Binding-site contacts:
Ligand atom N2 contacts residue ASN528 of chain 1.B at 2.9 Å (h-bond).
Ligand atom C8 contacts residue ASN528 of chain 1.B at 3.1 Å.
Ligand atom C8 contacts residue SER402 of chain 1.B at 3.1 Å.
Ligand atom N2 contacts residue SER402 of chain 1.B at 3.5 Å (h-bond).
Ligand atom O7 contacts residue SER402 of chain 1.B at 3.2 Å (h-bond).
Ligand atom O7 contacts residue ASN528 of chain 1.B at 4.2 Å.
Ligand atom C2 contacts residue ASN528 of chain 1.B at 3.2 Å.
Ligand atom O5 contacts residue ASN528 of chain 1.B at 4.0 Å.
Ligand atom O3 contacts residue SER402 of chain 1.B at 4.3 Å.
Ligand atom C8 contacts residue ASP525 of chain 1.B at 4.4 Å.
Ligand atom C7 contacts residue SER402 of chain 1.B at 3.0 Å.
Ligand atom C1 contacts residue ASN528 of chain 1.B at 2.7 Å.
Ligand atom O1 contacts residue ASN528 of chain 1.B at 2.8 Å (h-bond).
Ligand atom C7 contacts residue ASN528 of chain 1.B at 3.2 Å.
Ligand atom C8 contacts residue SER527 of chain 1.B at 4.1 Å.

Sequence of chain 1.B:
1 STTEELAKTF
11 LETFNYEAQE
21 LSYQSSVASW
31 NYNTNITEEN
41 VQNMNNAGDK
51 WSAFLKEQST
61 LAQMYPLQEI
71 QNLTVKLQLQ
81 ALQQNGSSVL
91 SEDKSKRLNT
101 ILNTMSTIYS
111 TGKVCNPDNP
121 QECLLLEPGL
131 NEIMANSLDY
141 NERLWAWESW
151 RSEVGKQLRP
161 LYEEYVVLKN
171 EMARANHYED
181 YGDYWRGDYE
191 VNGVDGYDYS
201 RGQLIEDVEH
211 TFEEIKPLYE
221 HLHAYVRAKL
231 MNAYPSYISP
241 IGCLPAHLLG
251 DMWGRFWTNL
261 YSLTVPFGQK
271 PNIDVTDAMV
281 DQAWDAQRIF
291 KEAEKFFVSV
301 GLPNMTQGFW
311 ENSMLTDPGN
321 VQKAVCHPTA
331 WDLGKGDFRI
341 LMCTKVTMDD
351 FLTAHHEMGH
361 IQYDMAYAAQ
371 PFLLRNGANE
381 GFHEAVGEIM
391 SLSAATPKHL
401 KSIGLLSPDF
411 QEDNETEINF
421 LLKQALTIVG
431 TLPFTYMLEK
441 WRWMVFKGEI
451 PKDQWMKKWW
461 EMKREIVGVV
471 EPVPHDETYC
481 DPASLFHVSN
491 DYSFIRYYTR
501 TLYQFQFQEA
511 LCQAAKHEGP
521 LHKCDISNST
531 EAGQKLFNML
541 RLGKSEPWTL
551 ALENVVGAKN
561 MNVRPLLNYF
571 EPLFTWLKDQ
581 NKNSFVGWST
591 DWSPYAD

A small-molecule ligand and the protein it binds are described below.
Small molecule (SMILES): CC(=O)N[C@@H]1[C@@H](O)[C@H](O)[C@@H](CO)O[C@@H]1O